Sequence of chain 37.A:
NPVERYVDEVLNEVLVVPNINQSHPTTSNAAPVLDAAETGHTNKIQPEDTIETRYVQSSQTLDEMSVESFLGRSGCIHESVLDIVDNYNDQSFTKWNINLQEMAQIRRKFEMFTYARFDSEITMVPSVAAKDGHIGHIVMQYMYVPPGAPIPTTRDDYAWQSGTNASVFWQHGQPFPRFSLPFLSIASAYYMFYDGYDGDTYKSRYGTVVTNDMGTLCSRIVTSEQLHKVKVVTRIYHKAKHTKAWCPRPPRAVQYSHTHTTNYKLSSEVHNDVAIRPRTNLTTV

This protein binds this small molecule.
Small molecule (SMILES): Cc1cc(CCCOc2c(C)cc(-c3noc(C(F)(F)F)n3)cc2C)on1

Binding-site contacts:
Ligand atom CM6 contacts residue LEU181 of chain 37.A at 3.5 Å (hydrophobic).
Ligand atom CM4 contacts residue PHE179 of chain 37.A at 3.5 Å (hydrophobic).
Ligand atom CM6 contacts residue LEU184 of chain 37.A at 3.4 Å (hydrophobic).
Ligand atom C1B contacts residue ILE98 of chain 37.A at 3.4 Å (hydrophobic).
Ligand atom F3 contacts residue PHE179 of chain 37.A at 3.0 Å.
Ligand atom C3A contacts residue LEU217 of chain 37.A at 3.6 Å (hydrophobic).
Ligand atom C6B contacts residue ILE98 of chain 37.A at 3.7 Å (hydrophobic).
Ligand atom C5B contacts residue LEU181 of chain 37.A at 3.5 Å (hydrophobic).
Ligand atom N3A contacts residue PHE179 of chain 37.A at 3.4 Å.
Ligand atom N3A contacts residue TYR144 of chain 37.A at 3.5 Å.
Ligand atom N1A contacts residue MET124 of chain 37.A at 3.5 Å.
Ligand atom N1A contacts residue PHE179 of chain 37.A at 3.6 Å.
Ligand atom C4B contacts residue ILE98 of chain 37.A at 3.8 Å (hydrophobic).
Ligand atom N2 contacts residue MET214 of chain 37.A at 3.8 Å.
Ligand atom F2 contacts residue MET143 of chain 37.A at 3.3 Å.
Ligand atom CM4 contacts residue TYR144 of chain 37.A at 3.8 Å (hydrophobic).
Ligand atom C5B contacts residue ILE98 of chain 37.A at 3.5 Å (hydrophobic).
Ligand atom C2B contacts residue ILE98 of chain 37.A at 3.7 Å (hydrophobic).
Ligand atom F3 contacts residue VAL168 of chain 37.A at 3.0 Å.
Ligand atom N1A contacts residue LEU217 of chain 37.A at 3.3 Å.
Ligand atom F2 contacts residue TYR144 of chain 37.A at 3.0 Å.
Ligand atom C4 contacts residue LEU100 of chain 37.A at 3.7 Å (hydrophobic).
Ligand atom F2 contacts residue TYR142 of chain 37.A at 2.8 Å.
Ligand atom F1 contacts residue ALA166 of chain 37.A at 3.6 Å.
Ligand atom CM2 contacts residue ILE77 of chain 37.A at 3.1 Å (hydrophobic).
Ligand atom F3 contacts residue TYR142 of chain 37.A at 3.8 Å.
Ligand atom CM2 contacts residue ILE122 of chain 37.A at 3.8 Å (hydrophobic).
Ligand atom F1 contacts residue TYR144 of chain 37.A at 3.3 Å.
Ligand atom C3A contacts residue PHE179 of chain 37.A at 3.1 Å (hydrophobic).
Ligand atom C2A contacts residue PHE179 of chain 37.A at 3.6 Å (hydrophobic).
Ligand atom O1A contacts residue LEU217 of chain 37.A at 3.0 Å.
Ligand atom CM3 contacts residue ASN212 of chain 37.A at 3.5 Å.
Ligand atom O1 contacts residue MET214 of chain 37.A at 3.5 Å (h-bond).
Ligand atom C4 contacts residue TYR190 of chain 37.A at 3.6 Å (hydrophobic).
Ligand atom O1A contacts residue PHE179 of chain 37.A at 3.3 Å.
Ligand atom O1B contacts residue ILE98 of chain 37.A at 3.3 Å.
Ligand atom C6B contacts residue LEU181 of chain 37.A at 3.3 Å (hydrophobic).
Ligand atom F1 contacts residue PHE179 of chain 37.A at 3.8 Å.
Ligand atom O1A contacts residue MET124 of chain 37.A at 3.2 Å.
Ligand atom F2 contacts residue ALA166 of chain 37.A at 3.5 Å.